Binding-site contacts:
Ligand atom O2 contacts residue ARG87 of chain 1.B at 3.9 Å.
Ligand atom C1 contacts residue THR244 of chain 1.B at 3.5 Å.
Ligand atom O2 contacts residue ALA209 of chain 1.B at 4.2 Å.
Ligand atom O3 contacts residue GLU188 of chain 1.B at 3.1 Å (salt-bridge).
Ligand atom O4 contacts residue ASP212 of chain 1.B at 4.1 Å.
Ligand atom O1 contacts residue GLY211 of chain 1.B at 2.9 Å (h-bond).
Ligand atom O1 contacts residue ALA209 of chain 1.B at 3.5 Å.
Ligand atom O1 contacts residue ASP212 of chain 1.B at 4.1 Å.
Ligand atom O2 contacts residue MET207 of chain 1.B at 4.3 Å.
Ligand atom C1 contacts residue ALA209 of chain 1.B at 3.5 Å (hydrophobic).
Ligand atom O4 contacts residue LYS186 of chain 1.B at 2.9 Å (salt-bridge).
Ligand atom C1 contacts residue GLY211 of chain 1.B at 3.6 Å.
Ligand atom O2 contacts residue LYS186 of chain 1.B at 3.7 Å.
Ligand atom O3 contacts residue GLY211 of chain 1.B at 3.5 Å.
Ligand atom C2 contacts residue THR244 of chain 1.B at 4.0 Å.
Ligand atom C2 contacts residue GLU188 of chain 1.B at 3.8 Å.
Ligand atom O4 contacts residue MG1 of chain 1.Q at 2.0 Å.
Ligand atom C1 contacts residue ARG210 of chain 1.B at 4.3 Å.
Ligand atom O1 contacts residue MG1 of chain 1.Q at 4.2 Å.
Ligand atom O1 contacts residue THR244 of chain 1.B at 2.5 Å (h-bond).
Ligand atom C1 contacts residue ASP212 of chain 1.B at 3.9 Å.
Ligand atom C2 contacts residue LYS186 of chain 1.B at 3.6 Å.
Ligand atom O2 contacts residue MG1 of chain 1.Q at 4.1 Å.
Ligand atom C2 contacts residue MG1 of chain 1.Q at 2.8 Å.
Ligand atom O3 contacts residue ASP212 of chain 1.B at 2.8 Å (salt-bridge).
Ligand atom O3 contacts residue MG1 of chain 1.Q at 2.4 Å.
Ligand atom O4 contacts residue ALA209 of chain 1.B at 4.1 Å.
Ligand atom C2 contacts residue ALA209 of chain 1.B at 3.7 Å (hydrophobic).
Ligand atom O3 contacts residue ALA209 of chain 1.B at 3.9 Å.
Ligand atom C1 contacts residue MG1 of chain 1.Q at 3.0 Å.
Ligand atom O2 contacts residue MET276 of chain 1.B at 4.2 Å.
Ligand atom O2 contacts residue THR244 of chain 1.B at 3.5 Å (h-bond).
Ligand atom C1 contacts residue GLU188 of chain 1.B at 3.7 Å.
Ligand atom O1 contacts residue ARG210 of chain 1.B at 3.5 Å (salt-bridge).
Ligand atom O4 contacts residue GLU188 of chain 1.B at 3.1 Å (salt-bridge).

A protein and the small-molecule ligand that binds it are described below.
Small molecule (SMILES): O=C([O-])C(=O)[O-]

Sequence of chain 1.B:
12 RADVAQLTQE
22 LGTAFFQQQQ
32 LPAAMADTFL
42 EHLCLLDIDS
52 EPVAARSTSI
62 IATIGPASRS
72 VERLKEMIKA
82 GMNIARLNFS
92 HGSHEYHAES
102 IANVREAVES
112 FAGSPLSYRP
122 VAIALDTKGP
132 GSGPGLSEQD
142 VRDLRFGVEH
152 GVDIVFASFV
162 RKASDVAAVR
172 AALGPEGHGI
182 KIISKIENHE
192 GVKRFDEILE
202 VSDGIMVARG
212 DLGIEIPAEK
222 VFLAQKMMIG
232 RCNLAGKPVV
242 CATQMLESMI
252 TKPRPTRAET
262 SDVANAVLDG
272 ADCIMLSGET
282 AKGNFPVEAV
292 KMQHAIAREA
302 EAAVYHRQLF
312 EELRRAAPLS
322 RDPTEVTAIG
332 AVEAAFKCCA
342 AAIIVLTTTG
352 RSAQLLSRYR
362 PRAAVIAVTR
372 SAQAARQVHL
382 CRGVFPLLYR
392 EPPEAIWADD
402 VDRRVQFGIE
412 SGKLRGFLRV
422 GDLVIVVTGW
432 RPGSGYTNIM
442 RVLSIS